Sequence of chain 1.D:
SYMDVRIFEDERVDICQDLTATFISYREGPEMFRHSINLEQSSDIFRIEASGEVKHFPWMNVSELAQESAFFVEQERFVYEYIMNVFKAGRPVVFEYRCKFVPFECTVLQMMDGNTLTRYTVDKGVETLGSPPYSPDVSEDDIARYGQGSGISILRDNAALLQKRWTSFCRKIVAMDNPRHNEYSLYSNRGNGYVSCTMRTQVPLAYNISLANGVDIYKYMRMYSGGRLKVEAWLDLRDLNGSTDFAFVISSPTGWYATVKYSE

Binding-site contacts:
Ligand atom C4 contacts residue ASN210 of chain 1.D at 4.0 Å.
Ligand atom C7 contacts residue ASN210 of chain 1.D at 4.4 Å.
Ligand atom N2 contacts residue ASN210 of chain 1.D at 3.6 Å.
Ligand atom C2 contacts residue ASN210 of chain 1.D at 2.9 Å.
Ligand atom C3 contacts residue ASN210 of chain 1.D at 3.9 Å.
Ligand atom O5 contacts residue ASN210 of chain 1.D at 1.8 Å (h-bond).
Ligand atom O6 contacts residue SER212 of chain 1.D at 3.2 Å (h-bond).
Ligand atom C6 contacts residue ASN210 of chain 1.D at 4.0 Å.
Ligand atom O6 contacts residue ASN210 of chain 1.D at 3.9 Å.
Ligand atom C5 contacts residue ASN210 of chain 1.D at 3.0 Å.
Ligand atom C1 contacts residue ASN210 of chain 1.D at 1.4 Å.

A small-molecule ligand and the protein it binds are described below.
Small molecule (SMILES): CC(=O)N[C@@H]1[C@@H](O)[C@H](O)[C@@H](CO)O[C@H]1O